Sequence of chain 1.A:
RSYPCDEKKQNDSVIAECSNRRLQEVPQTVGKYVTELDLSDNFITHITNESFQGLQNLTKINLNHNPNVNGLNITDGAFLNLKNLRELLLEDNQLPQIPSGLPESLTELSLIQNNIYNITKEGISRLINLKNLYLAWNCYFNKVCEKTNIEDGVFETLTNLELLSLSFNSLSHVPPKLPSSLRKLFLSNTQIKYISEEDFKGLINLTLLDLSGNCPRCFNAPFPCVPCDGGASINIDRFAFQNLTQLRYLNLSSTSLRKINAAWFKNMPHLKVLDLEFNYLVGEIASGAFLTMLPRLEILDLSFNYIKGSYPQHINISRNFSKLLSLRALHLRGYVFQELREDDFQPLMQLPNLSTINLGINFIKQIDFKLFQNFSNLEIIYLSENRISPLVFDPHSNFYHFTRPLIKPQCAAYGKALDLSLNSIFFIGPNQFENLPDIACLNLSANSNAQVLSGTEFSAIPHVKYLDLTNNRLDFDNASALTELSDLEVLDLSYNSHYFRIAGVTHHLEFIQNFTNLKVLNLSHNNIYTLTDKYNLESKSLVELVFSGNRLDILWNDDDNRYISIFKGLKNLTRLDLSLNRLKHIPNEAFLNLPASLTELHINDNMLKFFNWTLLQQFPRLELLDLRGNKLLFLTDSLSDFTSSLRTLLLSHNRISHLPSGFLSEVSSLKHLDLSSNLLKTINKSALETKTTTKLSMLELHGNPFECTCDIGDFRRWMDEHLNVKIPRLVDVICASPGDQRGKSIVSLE

Binding-site contacts:
Ligand atom O5 contacts residue THR660 of chain 1.A at 3.7 Å.
Ligand atom O7 contacts residue ASN634 of chain 1.A at 4.2 Å.
Ligand atom O7 contacts residue ASN658 of chain 1.A at 3.5 Å (h-bond).
Ligand atom C3 contacts residue ASN658 of chain 1.A at 3.9 Å.
Ligand atom C5 contacts residue LEU661 of chain 1.A at 3.9 Å (hydrophobic).
Ligand atom O7 contacts residue PHE656 of chain 1.A at 3.5 Å.
Ligand atom C6 contacts residue LEU661 of chain 1.A at 3.9 Å (hydrophobic).
Ligand atom O6 contacts residue LEU661 of chain 1.A at 3.8 Å.
Ligand atom C7 contacts residue PHE656 of chain 1.A at 3.8 Å (hydrophobic).
Ligand atom C8 contacts residue ASN658 of chain 1.A at 4.1 Å.
Ligand atom C5 contacts residue ASN658 of chain 1.A at 3.7 Å.
Ligand atom O5 contacts residue ASN658 of chain 1.A at 2.4 Å (h-bond).
Ligand atom C4 contacts residue ASN658 of chain 1.A at 4.3 Å.
Ligand atom C1 contacts residue THR660 of chain 1.A at 3.1 Å.
Ligand atom C2 contacts residue ASN634 of chain 1.A at 4.1 Å.
Ligand atom C1 contacts residue LEU661 of chain 1.A at 3.9 Å (hydrophobic).
Ligand atom N2 contacts residue ASN658 of chain 1.A at 2.9 Å (h-bond).
Ligand atom C2 contacts residue ASN658 of chain 1.A at 2.5 Å.
Ligand atom N2 contacts residue THR660 of chain 1.A at 4.2 Å.
Ligand atom O5 contacts residue ASN634 of chain 1.A at 3.5 Å (h-bond).
Ligand atom O5 contacts residue LEU661 of chain 1.A at 3.3 Å.
Ligand atom C5 contacts residue THR660 of chain 1.A at 4.1 Å.
Ligand atom C7 contacts residue ASN658 of chain 1.A at 3.3 Å.
Ligand atom C1 contacts residue ASN634 of chain 1.A at 3.6 Å.
Ligand atom C8 contacts residue PHE656 of chain 1.A at 3.7 Å (hydrophobic).
Ligand atom C1 contacts residue ASN658 of chain 1.A at 1.5 Å.
Ligand atom C2 contacts residue THR660 of chain 1.A at 4.2 Å.
Ligand atom O6 contacts residue LEU638 of chain 1.A at 4.1 Å.

This protein binds this small molecule.
Small molecule (SMILES): CC(=O)N[C@@H]1[C@@H](O)[C@H](O)[C@@H](CO)O[C@H]1O